This small molecule binds to this protein.
Small molecule (SMILES): Nc1nc(-c2ccccc2)nc2[nH]nc(Nc3ccc(C(F)(F)F)cc3)c12

Sequence of chain 7.B:
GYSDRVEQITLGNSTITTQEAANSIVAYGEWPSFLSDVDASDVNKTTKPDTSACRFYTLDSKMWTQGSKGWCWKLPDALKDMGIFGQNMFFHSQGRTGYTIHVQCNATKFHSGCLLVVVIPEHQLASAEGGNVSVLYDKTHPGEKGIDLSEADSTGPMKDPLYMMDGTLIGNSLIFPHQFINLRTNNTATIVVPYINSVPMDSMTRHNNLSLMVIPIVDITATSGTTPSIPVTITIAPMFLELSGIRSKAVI

Binding-site contacts:
Ligand atom C15 contacts residue SER198 of chain 7.B at 3.6 Å.
Ligand atom N5 contacts residue ASN198 of chain 7.C at 3.0 Å (h-bond).
Ligand atom N6 contacts residue LEU218 of chain 7.C at 3.4 Å (h-bond).
Ligand atom N4 contacts residue LEU218 of chain 7.C at 3.0 Å (h-bond).
Ligand atom C6 contacts residue MET221 of chain 7.C at 3.8 Å (hydrophobic).
Ligand atom C12 contacts residue LEU218 of chain 7.C at 3.6 Å (hydrophobic).
Ligand atom C15 contacts residue LEU218 of chain 7.C at 3.8 Å (hydrophobic).
Ligand atom C10 contacts residue LEU218 of chain 7.C at 3.4 Å (hydrophobic).
Ligand atom C13 contacts residue LEU218 of chain 7.C at 3.6 Å (hydrophobic).
Ligand atom F3 contacts residue TYR128 of chain 7.C at 3.4 Å.
Ligand atom N6 contacts residue ASN219 of chain 7.C at 3.5 Å.
Ligand atom F2 contacts residue MET221 of chain 7.C at 2.9 Å.
Ligand atom C17 contacts residue ALA194 of chain 7.C at 3.6 Å (hydrophobic).
Ligand atom C9 contacts residue ASN198 of chain 7.C at 3.1 Å.
Ligand atom F3 contacts residue LEU106 of chain 7.C at 3.5 Å.
Ligand atom N1 contacts residue ASN219 of chain 7.C at 3.9 Å.
Ligand atom F3 contacts residue ILE104 of chain 7.C at 3.7 Å.
Ligand atom C14 contacts residue LEU218 of chain 7.C at 3.5 Å (hydrophobic).
Ligand atom N6 contacts residue MET221 of chain 7.C at 3.2 Å.
Ligand atom C18 contacts residue ILE104 of chain 7.C at 3.9 Å (hydrophobic).
Ligand atom N3 contacts residue TYR197 of chain 7.C at 3.9 Å.
Ligand atom C3 contacts residue TYR197 of chain 7.C at 3.8 Å (hydrophobic).
Ligand atom C13 contacts residue ALA196 of chain 7.C at 3.8 Å (hydrophobic).
Ligand atom C4 contacts residue ASN105 of chain 7.C at 3.4 Å.
Ligand atom C6 contacts residue ILE104 of chain 7.C at 3.3 Å (hydrophobic).
Ligand atom C4 contacts residue MET221 of chain 7.C at 3.7 Å (hydrophobic).
Ligand atom F2 contacts residue TYR128 of chain 7.C at 3.4 Å.
Ligand atom C2 contacts residue MET221 of chain 7.C at 3.8 Å (hydrophobic).
Ligand atom C15 contacts residue ASN198 of chain 7.C at 2.5 Å.
Ligand atom C6 contacts residue ASN105 of chain 7.C at 3.6 Å.
Ligand atom C11 contacts residue LEU218 of chain 7.C at 3.6 Å (hydrophobic).
Ligand atom C13 contacts residue ASN198 of chain 7.C at 2.6 Å.
Ligand atom C15 contacts residue ALA194 of chain 7.C at 3.5 Å (hydrophobic).
Ligand atom F2 contacts residue ILE104 of chain 7.C at 3.4 Å.
Ligand atom N3 contacts residue ASN198 of chain 7.C at 2.3 Å (h-bond).
Ligand atom F1 contacts residue SER126 of chain 7.C at 3.6 Å.
Ligand atom N2 contacts residue ASN198 of chain 7.C at 3.3 Å (h-bond).
Ligand atom N5 contacts residue TYR197 of chain 7.C at 3.8 Å.
Ligand atom C17 contacts residue ASN198 of chain 7.C at 3.7 Å.
Ligand atom C1 contacts residue TYR197 of chain 7.C at 3.8 Å (hydrophobic).

Sequence of chain 31.D:
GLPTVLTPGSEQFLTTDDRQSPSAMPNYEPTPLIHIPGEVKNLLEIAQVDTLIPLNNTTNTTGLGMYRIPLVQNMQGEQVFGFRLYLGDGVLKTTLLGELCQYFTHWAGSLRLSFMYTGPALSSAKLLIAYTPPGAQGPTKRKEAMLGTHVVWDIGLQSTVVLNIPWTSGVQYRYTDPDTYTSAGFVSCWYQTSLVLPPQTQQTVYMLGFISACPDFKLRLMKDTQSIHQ

Sequence of chain 7.C:
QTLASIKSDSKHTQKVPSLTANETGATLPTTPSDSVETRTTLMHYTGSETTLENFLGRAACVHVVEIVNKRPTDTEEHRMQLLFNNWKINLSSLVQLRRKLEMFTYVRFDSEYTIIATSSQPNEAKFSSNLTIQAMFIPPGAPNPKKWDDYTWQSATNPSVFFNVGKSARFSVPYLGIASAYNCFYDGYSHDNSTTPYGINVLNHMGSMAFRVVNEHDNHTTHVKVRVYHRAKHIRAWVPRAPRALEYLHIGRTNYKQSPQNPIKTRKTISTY